Binding-site contacts:
Ligand atom N2 contacts residue THR4 of chain 2.A at 4.3 Å.
Ligand atom C1 contacts residue GLY18 of chain 2.A at 3.9 Å.
Ligand atom O7 contacts residue THR4 of chain 2.A at 4.2 Å.
Ligand atom C7 contacts residue THR4 of chain 2.A at 3.8 Å.
Ligand atom C1 contacts residue VAL20 of chain 2.A at 3.5 Å (hydrophobic).
Ligand atom O7 contacts residue ARG21 of chain 2.A at 3.4 Å (salt-bridge).
Ligand atom C5 contacts residue GLY18 of chain 2.A at 3.4 Å.
Ligand atom C2 contacts residue ASN15 of chain 2.A at 2.3 Å.
Ligand atom O7 contacts residue GLY18 of chain 2.A at 4.4 Å.
Ligand atom C3 contacts residue ASN15 of chain 2.A at 3.6 Å.
Ligand atom C8 contacts residue PHE9 of chain 2.A at 4.2 Å (hydrophobic).
Ligand atom C7 contacts residue ARG21 of chain 2.A at 4.2 Å.
Ligand atom C8 contacts residue ARG21 of chain 2.A at 4.1 Å.
Ligand atom C6 contacts residue GLY18 of chain 2.A at 4.2 Å.
Ligand atom C8 contacts residue SER22 of chain 2.A at 4.1 Å.
Ligand atom C8 contacts residue GLY18 of chain 2.A at 3.8 Å.
Ligand atom C7 contacts residue VAL20 of chain 2.A at 3.9 Å (hydrophobic).
Ligand atom N2 contacts residue VAL20 of chain 2.A at 3.0 Å (h-bond).
Ligand atom O5 contacts residue ASN15 of chain 2.A at 2.2 Å (h-bond).
Ligand atom C2 contacts residue VAL20 of chain 2.A at 3.7 Å (hydrophobic).
Ligand atom N2 contacts residue ASN15 of chain 2.A at 2.8 Å (h-bond).
Ligand atom O5 contacts residue GLY18 of chain 2.A at 3.5 Å.
Ligand atom C7 contacts residue GLY18 of chain 2.A at 4.2 Å.
Ligand atom O6 contacts residue ASN15 of chain 2.A at 4.4 Å.
Ligand atom C8 contacts residue VAL20 of chain 2.A at 3.8 Å (hydrophobic).
Ligand atom C8 contacts residue THR4 of chain 2.A at 3.5 Å.
Ligand atom C3 contacts residue VAL20 of chain 2.A at 4.0 Å (hydrophobic).
Ligand atom C5 contacts residue ASN15 of chain 2.A at 3.6 Å.
Ligand atom C7 contacts residue ASN15 of chain 2.A at 3.7 Å.
Ligand atom C4 contacts residue ASN15 of chain 2.A at 4.1 Å.
Ligand atom C1 contacts residue ASN15 of chain 2.A at 1.3 Å.
Ligand atom O7 contacts residue ASN15 of chain 2.A at 4.3 Å.

This small molecule binds to this protein.
Small molecule (SMILES): CC(=O)N[C@H]1[C@H](O[C@H]2[C@H](O)[C@@H](NC(C)=O)CO[C@@H]2CO)O[C@H](CO)[C@@H](O[C@@H]2O[C@H](CO)[C@@H](O)[C@H](O[C@H]3O[C@H](CO)[C@@H](O)[C@H](O)[C@@H]3O)[C@@H]2O)[C@@H]1O

Sequence of chain 2.A:
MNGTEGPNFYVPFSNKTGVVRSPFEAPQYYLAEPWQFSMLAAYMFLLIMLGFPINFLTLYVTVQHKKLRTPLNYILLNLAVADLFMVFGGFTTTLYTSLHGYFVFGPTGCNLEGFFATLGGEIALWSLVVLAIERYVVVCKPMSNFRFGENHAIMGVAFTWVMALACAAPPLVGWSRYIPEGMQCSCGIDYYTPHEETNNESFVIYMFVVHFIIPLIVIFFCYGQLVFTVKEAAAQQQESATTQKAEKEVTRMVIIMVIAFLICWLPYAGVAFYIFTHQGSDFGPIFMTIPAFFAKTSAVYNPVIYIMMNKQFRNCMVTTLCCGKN